The protein below binds the small molecule below.
Small molecule (SMILES): COc1cc(CNC(=O)CCCC/C=C/C(C)C)ccc1O

Sequence of chain 1.B:
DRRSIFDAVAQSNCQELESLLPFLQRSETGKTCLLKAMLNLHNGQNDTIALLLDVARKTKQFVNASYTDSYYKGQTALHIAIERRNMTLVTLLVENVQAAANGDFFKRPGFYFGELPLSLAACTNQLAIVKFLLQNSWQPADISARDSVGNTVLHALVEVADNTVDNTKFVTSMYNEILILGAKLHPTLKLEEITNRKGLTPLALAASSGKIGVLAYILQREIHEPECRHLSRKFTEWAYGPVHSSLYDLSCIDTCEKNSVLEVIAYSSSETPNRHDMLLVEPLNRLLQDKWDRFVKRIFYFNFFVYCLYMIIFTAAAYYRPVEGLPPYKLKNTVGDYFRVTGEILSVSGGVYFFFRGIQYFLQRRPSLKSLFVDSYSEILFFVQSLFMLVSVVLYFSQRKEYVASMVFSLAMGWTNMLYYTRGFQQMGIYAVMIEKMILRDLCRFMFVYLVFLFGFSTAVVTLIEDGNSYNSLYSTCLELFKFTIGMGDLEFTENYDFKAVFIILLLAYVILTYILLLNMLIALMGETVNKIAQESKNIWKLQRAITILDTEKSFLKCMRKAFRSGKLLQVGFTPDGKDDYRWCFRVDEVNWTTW

Binding-site contacts:
Ligand atom C44 contacts residue ALA546 of chain 1.B at 4.0 Å (hydrophobic).
Ligand atom C17 contacts residue THR550 of chain 1.B at 3.7 Å.
Ligand atom C30 contacts residue MET547 of chain 1.B at 4.2 Å (hydrophobic).
Ligand atom C27 contacts residue LEU669 of chain 1.A at 4.1 Å (hydrophobic).
Ligand atom C38 contacts residue MET547 of chain 1.B at 4.2 Å (hydrophobic).
Ligand atom C44 contacts residue LEU662 of chain 1.A at 3.6 Å (hydrophobic).
Ligand atom C13 contacts residue LEU515 of chain 1.B at 3.7 Å (hydrophobic).
Ligand atom C13 contacts residue TYR554 of chain 1.B at 3.9 Å (hydrophobic).
Ligand atom O10 contacts residue SER512 of chain 1.B at 4.0 Å.
Ligand atom C22 contacts residue TYR511 of chain 1.B at 3.6 Å (hydrophobic).
Ligand atom C22 contacts residue THR550 of chain 1.B at 3.5 Å.
Ligand atom O12 contacts residue LEU515 of chain 1.B at 4.2 Å.
Ligand atom C6 contacts residue TYR511 of chain 1.B at 4.2 Å (hydrophobic).
Ligand atom C44 contacts residue PHE591 of chain 1.A at 3.6 Å (hydrophobic).
Ligand atom C6 contacts residue ALA566 of chain 1.B at 4.3 Å (hydrophobic).
Ligand atom O10 contacts residue ARG557 of chain 1.B at 4.2 Å.
Ligand atom N21 contacts residue THR550 of chain 1.B at 3.1 Å.
Ligand atom C24 contacts residue LEU515 of chain 1.B at 3.9 Å (hydrophobic).
Ligand atom O23 contacts residue ILE573 of chain 1.B at 3.7 Å.
Ligand atom C13 contacts residue PHE516 of chain 1.B at 4.3 Å (hydrophobic).
Ligand atom O23 contacts residue THR550 of chain 1.B at 4.3 Å.
Ligand atom C13 contacts residue SER512 of chain 1.B at 4.1 Å.
Ligand atom C24 contacts residue THR550 of chain 1.B at 3.8 Å.
Ligand atom C1 contacts residue LEU553 of chain 1.B at 4.1 Å (hydrophobic).
Ligand atom C13 contacts residue ASN551 of chain 1.B at 3.5 Å.
Ligand atom O10 contacts residue GLU570 of chain 1.B at 4.3 Å.
Ligand atom O23 contacts residue TYR511 of chain 1.B at 3.2 Å (h-bond).
Ligand atom C27 contacts residue THR550 of chain 1.B at 3.8 Å.
Ligand atom C36 contacts residue MET547 of chain 1.B at 4.3 Å (hydrophobic).
Ligand atom O12 contacts residue SER512 of chain 1.B at 3.6 Å.
Ligand atom C2 contacts residue LEU515 of chain 1.B at 4.2 Å (hydrophobic).
Ligand atom C5 contacts residue TYR511 of chain 1.B at 4.2 Å (hydrophobic).
Ligand atom C17 contacts residue LEU553 of chain 1.B at 4.1 Å (hydrophobic).
Ligand atom C3 contacts residue TYR554 of chain 1.B at 4.2 Å (hydrophobic).
Ligand atom C40 contacts residue PHE543 of chain 1.B at 3.7 Å (hydrophobic).
Ligand atom C5 contacts residue ALA566 of chain 1.B at 4.1 Å (hydrophobic).
Ligand atom C24 contacts residue TYR511 of chain 1.B at 4.0 Å (hydrophobic).
Ligand atom C33 contacts residue LEU669 of chain 1.A at 4.0 Å (hydrophobic).
Ligand atom O12 contacts residue TYR554 of chain 1.B at 3.5 Å.
Ligand atom C6 contacts residue LEU553 of chain 1.B at 4.3 Å (hydrophobic).

Sequence of chain 1.A:
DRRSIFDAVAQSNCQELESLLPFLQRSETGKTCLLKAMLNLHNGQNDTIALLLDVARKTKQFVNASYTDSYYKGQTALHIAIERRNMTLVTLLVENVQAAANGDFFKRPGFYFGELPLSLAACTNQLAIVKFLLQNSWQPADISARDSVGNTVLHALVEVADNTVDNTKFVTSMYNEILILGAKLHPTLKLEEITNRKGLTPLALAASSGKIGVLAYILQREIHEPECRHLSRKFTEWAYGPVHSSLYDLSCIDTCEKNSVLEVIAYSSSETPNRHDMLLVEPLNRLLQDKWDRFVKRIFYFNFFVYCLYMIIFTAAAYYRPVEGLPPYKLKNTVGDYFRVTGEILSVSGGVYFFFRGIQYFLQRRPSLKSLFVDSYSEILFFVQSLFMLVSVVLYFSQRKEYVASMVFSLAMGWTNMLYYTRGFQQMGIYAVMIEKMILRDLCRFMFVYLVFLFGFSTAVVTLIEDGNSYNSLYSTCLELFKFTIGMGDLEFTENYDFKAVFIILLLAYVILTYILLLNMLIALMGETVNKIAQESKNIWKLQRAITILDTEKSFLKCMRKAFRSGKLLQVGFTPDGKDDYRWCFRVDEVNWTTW